Sequence of chain 1.D:
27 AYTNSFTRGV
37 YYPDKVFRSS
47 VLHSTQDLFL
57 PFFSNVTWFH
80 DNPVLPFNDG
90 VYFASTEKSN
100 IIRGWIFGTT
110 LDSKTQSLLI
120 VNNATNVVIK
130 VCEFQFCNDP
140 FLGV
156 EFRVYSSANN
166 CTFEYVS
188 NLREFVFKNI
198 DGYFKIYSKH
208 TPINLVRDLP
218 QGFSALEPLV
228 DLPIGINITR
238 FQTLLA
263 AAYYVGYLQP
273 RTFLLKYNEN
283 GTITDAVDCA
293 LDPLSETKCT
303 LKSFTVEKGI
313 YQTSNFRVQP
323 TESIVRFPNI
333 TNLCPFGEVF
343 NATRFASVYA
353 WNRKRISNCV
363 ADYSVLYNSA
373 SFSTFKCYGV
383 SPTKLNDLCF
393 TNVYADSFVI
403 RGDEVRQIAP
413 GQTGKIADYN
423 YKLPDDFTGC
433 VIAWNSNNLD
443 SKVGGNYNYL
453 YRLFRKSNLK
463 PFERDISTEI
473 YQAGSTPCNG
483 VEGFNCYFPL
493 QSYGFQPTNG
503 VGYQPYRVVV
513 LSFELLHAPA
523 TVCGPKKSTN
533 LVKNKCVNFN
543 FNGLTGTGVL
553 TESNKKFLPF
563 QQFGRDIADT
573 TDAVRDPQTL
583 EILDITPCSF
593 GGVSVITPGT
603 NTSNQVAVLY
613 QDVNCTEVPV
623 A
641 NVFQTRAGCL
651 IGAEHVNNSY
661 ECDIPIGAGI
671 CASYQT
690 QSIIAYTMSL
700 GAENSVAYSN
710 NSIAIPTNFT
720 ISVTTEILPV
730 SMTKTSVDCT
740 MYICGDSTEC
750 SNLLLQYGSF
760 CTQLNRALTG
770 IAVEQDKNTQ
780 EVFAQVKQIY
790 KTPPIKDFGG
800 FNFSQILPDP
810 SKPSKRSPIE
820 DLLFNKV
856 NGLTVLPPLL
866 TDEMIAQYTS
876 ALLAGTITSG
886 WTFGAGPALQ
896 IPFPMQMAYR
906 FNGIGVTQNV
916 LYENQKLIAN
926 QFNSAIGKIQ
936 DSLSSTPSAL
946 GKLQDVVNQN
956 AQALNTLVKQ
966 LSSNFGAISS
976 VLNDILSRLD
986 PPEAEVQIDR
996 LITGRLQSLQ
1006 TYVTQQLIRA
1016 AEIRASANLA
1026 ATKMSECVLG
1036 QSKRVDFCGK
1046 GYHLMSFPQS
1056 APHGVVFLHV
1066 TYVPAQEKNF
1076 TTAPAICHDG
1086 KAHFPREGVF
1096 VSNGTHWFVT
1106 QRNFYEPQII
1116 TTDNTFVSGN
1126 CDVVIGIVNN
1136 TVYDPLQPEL

The small molecule below binds the protein below.
Small molecule (SMILES): CC(=O)N[C@@H]1[C@@H](O)[C@H](O)[C@@H](CO)O[C@H]1O

Binding-site contacts:
Ligand atom C5 contacts residue ASN1098 of chain 1.D at 3.7 Å.
Ligand atom N2 contacts residue THR1100 of chain 1.D at 3.6 Å (h-bond).
Ligand atom C3 contacts residue THR1100 of chain 1.D at 3.9 Å.
Ligand atom C6 contacts residue HIS1101 of chain 1.D at 4.1 Å.
Ligand atom O7 contacts residue ASN1098 of chain 1.D at 3.7 Å.
Ligand atom C8 contacts residue ASN1098 of chain 1.D at 4.2 Å.
Ligand atom C1 contacts residue ASN1098 of chain 1.D at 1.4 Å.
Ligand atom C3 contacts residue HIS1101 of chain 1.D at 4.2 Å.
Ligand atom C3 contacts residue ASN1098 of chain 1.D at 3.8 Å.
Ligand atom C6 contacts residue ASN1098 of chain 1.D at 4.5 Å.
Ligand atom C2 contacts residue THR1100 of chain 1.D at 3.9 Å.
Ligand atom C1 contacts residue HIS1101 of chain 1.D at 4.1 Å.
Ligand atom N2 contacts residue ASN1098 of chain 1.D at 2.9 Å (h-bond).
Ligand atom C5 contacts residue PHE1103 of chain 1.D at 4.4 Å (hydrophobic).
Ligand atom O5 contacts residue ASN1098 of chain 1.D at 2.4 Å (h-bond).
Ligand atom C5 contacts residue HIS1101 of chain 1.D at 3.3 Å.
Ligand atom C7 contacts residue ASN1098 of chain 1.D at 3.5 Å.
Ligand atom C2 contacts residue ASN1098 of chain 1.D at 2.4 Å.
Ligand atom O4 contacts residue HIS1101 of chain 1.D at 3.9 Å.
Ligand atom C1 contacts residue THR1100 of chain 1.D at 3.7 Å.
Ligand atom O5 contacts residue PHE1103 of chain 1.D at 4.2 Å.
Ligand atom C4 contacts residue HIS1101 of chain 1.D at 4.1 Å.
Ligand atom O5 contacts residue HIS1101 of chain 1.D at 4.0 Å.
Ligand atom C6 contacts residue PHE1103 of chain 1.D at 3.6 Å (hydrophobic).
Ligand atom C4 contacts residue ASN1098 of chain 1.D at 4.2 Å.